Sequence of chain 1.A:
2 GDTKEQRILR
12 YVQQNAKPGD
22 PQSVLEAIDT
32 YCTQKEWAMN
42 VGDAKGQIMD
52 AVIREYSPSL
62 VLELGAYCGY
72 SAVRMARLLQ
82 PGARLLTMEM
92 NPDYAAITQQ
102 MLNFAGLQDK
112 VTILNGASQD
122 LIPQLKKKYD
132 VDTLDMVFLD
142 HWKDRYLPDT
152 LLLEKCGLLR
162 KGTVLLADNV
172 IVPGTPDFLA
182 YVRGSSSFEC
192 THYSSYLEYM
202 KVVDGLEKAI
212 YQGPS

Binding-site contacts:
Ligand atom C1 contacts residue LYS144 of chain 1.A at 4.0 Å.
Ligand atom O5 contacts residue LYS144 of chain 1.A at 2.8 Å (salt-bridge).
Ligand atom C4 contacts residue TRP143 of chain 1.A at 3.5 Å (hydrophobic).
Ligand atom C1 contacts residue BIE1 of chain 1.E at 3.7 Å.
Ligand atom C1 contacts residue PRO174 of chain 1.A at 4.0 Å (hydrophobic).
Ligand atom C2 contacts residue BIE1 of chain 1.E at 3.2 Å.
Ligand atom O5 contacts residue BIE1 of chain 1.E at 4.4 Å.
Ligand atom C3 contacts residue BIE1 of chain 1.E at 3.6 Å.
Ligand atom C2 contacts residue LYS144 of chain 1.A at 3.9 Å.
Ligand atom C4 contacts residue BIE1 of chain 1.E at 3.8 Å.
Ligand atom O5 contacts residue TRP143 of chain 1.A at 3.7 Å.
Ligand atom O5 contacts residue ASP145 of chain 1.A at 4.3 Å.

The small molecule below binds the protein below.
Small molecule (SMILES): C[C@@H](O)[C@@H](C)O